Binding-site contacts:
Ligand atom O3 contacts residue HIS343 of chain 2.B at 3.4 Å (h-bond).
Ligand atom C6 contacts residue ASN138 of chain 2.B at 3.1 Å.
Ligand atom C6 contacts residue GLY140 of chain 2.B at 3.8 Å.
Ligand atom O6 contacts residue HIS659 of chain 2.B at 3.3 Å (h-bond).
Ligand atom C1 contacts residue TYR858 of chain 2.B at 3.2 Å (hydrophobic).
Ligand atom C6 contacts residue GLC2 of chain 2.F at 3.2 Å.
Ligand atom O2 contacts residue HIS343 of chain 2.B at 3.7 Å.
Ligand atom O5 contacts residue TYR287 of chain 2.B at 3.8 Å.
Ligand atom C6 contacts residue GLU93 of chain 2.B at 3.4 Å.
Ligand atom C1 contacts residue TYR287 of chain 2.B at 3.7 Å (hydrophobic).
Ligand atom O1 contacts residue GLC2 of chain 2.F at 3.2 Å (h-bond).
Ligand atom O2 contacts residue GLU384 of chain 2.B at 3.7 Å.
Ligand atom O2 contacts residue ARG299 of chain 2.B at 3.5 Å (salt-bridge).
Ligand atom O6 contacts residue GLU384 of chain 2.B at 3.4 Å.
Ligand atom O1 contacts residue TYR858 of chain 2.B at 2.9 Å (h-bond).
Ligand atom C6 contacts residue HIS659 of chain 2.B at 3.5 Å.
Ligand atom O3 contacts residue ALA385 of chain 2.B at 3.8 Å.
Ligand atom O6 contacts residue ARG657 of chain 2.B at 3.4 Å (salt-bridge).
Ligand atom O2 contacts residue ALA385 of chain 2.B at 3.1 Å.
Ligand atom O3 contacts residue THR380 of chain 2.B at 2.9 Å (h-bond).
Ligand atom O3 contacts residue ASP341 of chain 2.B at 3.1 Å (salt-bridge).
Ligand atom O3 contacts residue GLU384 of chain 2.B at 3.3 Å (salt-bridge).
Ligand atom O3 contacts residue HIS379 of chain 2.B at 3.6 Å.
Ligand atom C1 contacts residue GLC2 of chain 2.F at 3.6 Å.
Ligand atom O6 contacts residue GLY139 of chain 2.B at 3.1 Å (h-bond).
Ligand atom C5 contacts residue GLC2 of chain 2.F at 3.5 Å.
Ligand atom C3 contacts residue THR380 of chain 2.B at 3.7 Å.
Ligand atom O5 contacts residue GLC2 of chain 2.F at 2.6 Å (h-bond).
Ligand atom C6 contacts residue TYR287 of chain 2.B at 3.7 Å (hydrophobic).
Ligand atom C4 contacts residue LEU141 of chain 2.B at 3.8 Å (hydrophobic).
Ligand atom C4 contacts residue TYR287 of chain 2.B at 3.8 Å (hydrophobic).
Ligand atom C6 contacts residue LEU141 of chain 2.B at 3.8 Å (hydrophobic).
Ligand atom O5 contacts residue TYR705 of chain 2.B at 3.7 Å.
Ligand atom O3 contacts residue ARG299 of chain 2.B at 3.7 Å.
Ligand atom O3 contacts residue LEU141 of chain 2.B at 3.8 Å.
Ligand atom O5 contacts residue PHE702 of chain 2.B at 3.7 Å.
Ligand atom C5 contacts residue GLU93 of chain 2.B at 3.7 Å.
Ligand atom O5 contacts residue GLU93 of chain 2.B at 3.0 Å (salt-bridge).
Ligand atom O6 contacts residue GLU93 of chain 2.B at 2.6 Å (salt-bridge).
Ligand atom O6 contacts residue ASN138 of chain 2.B at 2.7 Å (h-bond).

Sequence of chain 2.B:
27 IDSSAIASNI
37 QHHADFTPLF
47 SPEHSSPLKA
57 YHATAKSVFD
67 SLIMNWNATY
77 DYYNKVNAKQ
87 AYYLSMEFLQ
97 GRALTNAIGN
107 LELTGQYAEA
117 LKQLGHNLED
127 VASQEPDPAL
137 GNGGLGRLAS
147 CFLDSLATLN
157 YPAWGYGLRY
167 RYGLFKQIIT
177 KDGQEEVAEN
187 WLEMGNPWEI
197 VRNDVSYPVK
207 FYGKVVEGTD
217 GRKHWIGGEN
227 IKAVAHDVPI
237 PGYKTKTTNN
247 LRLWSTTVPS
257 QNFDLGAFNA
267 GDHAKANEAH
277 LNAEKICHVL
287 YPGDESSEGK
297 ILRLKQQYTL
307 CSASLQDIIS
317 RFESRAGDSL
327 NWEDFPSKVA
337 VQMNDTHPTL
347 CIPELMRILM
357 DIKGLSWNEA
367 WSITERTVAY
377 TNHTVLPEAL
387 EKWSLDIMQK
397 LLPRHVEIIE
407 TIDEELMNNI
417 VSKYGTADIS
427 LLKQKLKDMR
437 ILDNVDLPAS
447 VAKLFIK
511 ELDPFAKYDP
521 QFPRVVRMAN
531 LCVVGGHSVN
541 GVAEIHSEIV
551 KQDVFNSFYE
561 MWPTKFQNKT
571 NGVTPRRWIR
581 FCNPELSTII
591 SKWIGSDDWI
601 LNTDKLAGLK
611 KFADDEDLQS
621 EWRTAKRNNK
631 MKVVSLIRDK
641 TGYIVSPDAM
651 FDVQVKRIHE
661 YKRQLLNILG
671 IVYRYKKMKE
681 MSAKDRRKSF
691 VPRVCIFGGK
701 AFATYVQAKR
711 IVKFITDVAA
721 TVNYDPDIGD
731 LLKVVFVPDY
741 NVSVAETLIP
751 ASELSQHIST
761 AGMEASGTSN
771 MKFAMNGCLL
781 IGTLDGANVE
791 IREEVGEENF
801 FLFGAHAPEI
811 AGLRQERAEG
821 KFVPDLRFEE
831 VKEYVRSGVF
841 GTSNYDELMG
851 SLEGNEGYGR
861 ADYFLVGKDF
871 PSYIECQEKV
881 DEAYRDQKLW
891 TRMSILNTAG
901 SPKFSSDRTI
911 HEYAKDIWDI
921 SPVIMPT

A protein and the small-molecule ligand that binds it are described below.
Small molecule (SMILES): OC[C@H]1O[C@H](O[C@H]2[C@H](O)[C@@H](O)[C@@H](O[C@H]3[C@H](O)[C@@H](O)[C@@H](O[C@H]4[C@H](O)[C@@H](O)[C@H](O)O[C@@H]4CO)O[C@@H]3CO)O[C@@H]2CO)[C@H](O)[C@@H](O)[C@@H]1O